Sequence of chain 1.B:
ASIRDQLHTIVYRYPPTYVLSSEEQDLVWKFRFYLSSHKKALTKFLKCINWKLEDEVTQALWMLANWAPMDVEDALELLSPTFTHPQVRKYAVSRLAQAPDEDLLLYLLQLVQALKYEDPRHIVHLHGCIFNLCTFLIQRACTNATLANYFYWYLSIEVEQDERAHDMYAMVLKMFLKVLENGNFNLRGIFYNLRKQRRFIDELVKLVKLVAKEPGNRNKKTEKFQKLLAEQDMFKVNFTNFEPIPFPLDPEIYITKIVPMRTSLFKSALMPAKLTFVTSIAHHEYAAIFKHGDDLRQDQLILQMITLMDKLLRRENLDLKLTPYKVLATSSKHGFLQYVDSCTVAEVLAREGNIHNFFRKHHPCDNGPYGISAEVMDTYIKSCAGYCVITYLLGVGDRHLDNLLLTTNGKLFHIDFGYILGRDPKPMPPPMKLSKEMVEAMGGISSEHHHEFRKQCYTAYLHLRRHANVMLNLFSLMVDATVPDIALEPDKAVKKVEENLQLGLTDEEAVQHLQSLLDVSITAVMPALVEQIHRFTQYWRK

Binding-site contacts:
Ligand atom N6 contacts residue ILE569 of chain 1.B at 3.8 Å.
Ligand atom C2 contacts residue GLN492 of chain 1.B at 3.8 Å.
Ligand atom N6 contacts residue LEU491 of chain 1.B at 3.5 Å.
Ligand atom C2 contacts residue VAL494 of chain 1.B at 3.7 Å (hydrophobic).
Ligand atom N3 contacts residue ILE443 of chain 1.B at 4.3 Å.
Ligand atom C2 contacts residue PHE567 of chain 1.B at 4.3 Å (hydrophobic).
Ligand atom N7 contacts residue ILE443 of chain 1.B at 4.1 Å.
Ligand atom N9 contacts residue ILE569 of chain 1.B at 4.3 Å.
Ligand atom N1 contacts residue GLN492 of chain 1.B at 3.4 Å (h-bond).
Ligand atom N6 contacts residue TYR479 of chain 1.B at 3.5 Å (h-bond).
Ligand atom N3 contacts residue VAL494 of chain 1.B at 4.0 Å.
Ligand atom C2 contacts residue ILE443 of chain 1.B at 4.2 Å (hydrophobic).
Ligand atom CN3 contacts residue TYR493 of chain 1.B at 4.1 Å (hydrophobic).
Ligand atom N1 contacts residue ILE443 of chain 1.B at 3.9 Å.
Ligand atom C6 contacts residue TYR479 of chain 1.B at 4.2 Å (hydrophobic).
Ligand atom C5 contacts residue ILE569 of chain 1.B at 3.6 Å (hydrophobic).
Ligand atom C2 contacts residue TYR493 of chain 1.B at 3.9 Å (hydrophobic).
Ligand atom CN3 contacts residue VAL494 of chain 1.B at 2.9 Å (hydrophobic).
Ligand atom N9 contacts residue PHE420 of chain 1.B at 4.0 Å.
Ligand atom C8 contacts residue ILE569 of chain 1.B at 3.3 Å (hydrophobic).
Ligand atom N6 contacts residue ILE443 of chain 1.B at 4.0 Å.
Ligand atom N7 contacts residue ILE569 of chain 1.B at 2.9 Å.
Ligand atom N7 contacts residue PHE420 of chain 1.B at 4.5 Å.
Ligand atom C4 contacts residue ILE443 of chain 1.B at 4.0 Å (hydrophobic).
Ligand atom N6 contacts residue GLN492 of chain 1.B at 4.3 Å.
Ligand atom C6 contacts residue ILE443 of chain 1.B at 3.6 Å (hydrophobic).
Ligand atom C6 contacts residue GLN492 of chain 1.B at 4.0 Å.
Ligand atom C8 contacts residue PHE420 of chain 1.B at 3.9 Å (hydrophobic).
Ligand atom CN3 contacts residue SER496 of chain 1.B at 2.8 Å.
Ligand atom C5 contacts residue ILE443 of chain 1.B at 3.6 Å (hydrophobic).
Ligand atom N3 contacts residue SER496 of chain 1.B at 3.9 Å.
Ligand atom C6 contacts residue ILE569 of chain 1.B at 4.0 Å (hydrophobic).
Ligand atom N1 contacts residue TYR479 of chain 1.B at 4.0 Å.
Ligand atom N3 contacts residue TYR493 of chain 1.B at 4.4 Å.
Ligand atom N1 contacts residue TYR493 of chain 1.B at 4.4 Å.

This protein binds this small molecule.
Small molecule (SMILES): C[n+]1cnc(N)c2nc[nH]c21